Binding-site contacts:
Ligand atom C3 contacts residue ASN600 of chain 1.B at 3.8 Å.
Ligand atom C5 contacts residue ASN600 of chain 1.B at 3.7 Å.
Ligand atom O7 contacts residue ASN600 of chain 1.B at 3.1 Å (h-bond).
Ligand atom C4 contacts residue ASN600 of chain 1.B at 4.3 Å.
Ligand atom C7 contacts residue ASN600 of chain 1.B at 3.2 Å.
Ligand atom N2 contacts residue ASN600 of chain 1.B at 2.9 Å (h-bond).
Ligand atom C8 contacts residue ASN600 of chain 1.B at 4.3 Å.
Ligand atom O5 contacts residue ASN600 of chain 1.B at 2.4 Å (h-bond).
Ligand atom C2 contacts residue ASN600 of chain 1.B at 2.5 Å.
Ligand atom C1 contacts residue ASN600 of chain 1.B at 1.5 Å.

Sequence of chain 1.B:
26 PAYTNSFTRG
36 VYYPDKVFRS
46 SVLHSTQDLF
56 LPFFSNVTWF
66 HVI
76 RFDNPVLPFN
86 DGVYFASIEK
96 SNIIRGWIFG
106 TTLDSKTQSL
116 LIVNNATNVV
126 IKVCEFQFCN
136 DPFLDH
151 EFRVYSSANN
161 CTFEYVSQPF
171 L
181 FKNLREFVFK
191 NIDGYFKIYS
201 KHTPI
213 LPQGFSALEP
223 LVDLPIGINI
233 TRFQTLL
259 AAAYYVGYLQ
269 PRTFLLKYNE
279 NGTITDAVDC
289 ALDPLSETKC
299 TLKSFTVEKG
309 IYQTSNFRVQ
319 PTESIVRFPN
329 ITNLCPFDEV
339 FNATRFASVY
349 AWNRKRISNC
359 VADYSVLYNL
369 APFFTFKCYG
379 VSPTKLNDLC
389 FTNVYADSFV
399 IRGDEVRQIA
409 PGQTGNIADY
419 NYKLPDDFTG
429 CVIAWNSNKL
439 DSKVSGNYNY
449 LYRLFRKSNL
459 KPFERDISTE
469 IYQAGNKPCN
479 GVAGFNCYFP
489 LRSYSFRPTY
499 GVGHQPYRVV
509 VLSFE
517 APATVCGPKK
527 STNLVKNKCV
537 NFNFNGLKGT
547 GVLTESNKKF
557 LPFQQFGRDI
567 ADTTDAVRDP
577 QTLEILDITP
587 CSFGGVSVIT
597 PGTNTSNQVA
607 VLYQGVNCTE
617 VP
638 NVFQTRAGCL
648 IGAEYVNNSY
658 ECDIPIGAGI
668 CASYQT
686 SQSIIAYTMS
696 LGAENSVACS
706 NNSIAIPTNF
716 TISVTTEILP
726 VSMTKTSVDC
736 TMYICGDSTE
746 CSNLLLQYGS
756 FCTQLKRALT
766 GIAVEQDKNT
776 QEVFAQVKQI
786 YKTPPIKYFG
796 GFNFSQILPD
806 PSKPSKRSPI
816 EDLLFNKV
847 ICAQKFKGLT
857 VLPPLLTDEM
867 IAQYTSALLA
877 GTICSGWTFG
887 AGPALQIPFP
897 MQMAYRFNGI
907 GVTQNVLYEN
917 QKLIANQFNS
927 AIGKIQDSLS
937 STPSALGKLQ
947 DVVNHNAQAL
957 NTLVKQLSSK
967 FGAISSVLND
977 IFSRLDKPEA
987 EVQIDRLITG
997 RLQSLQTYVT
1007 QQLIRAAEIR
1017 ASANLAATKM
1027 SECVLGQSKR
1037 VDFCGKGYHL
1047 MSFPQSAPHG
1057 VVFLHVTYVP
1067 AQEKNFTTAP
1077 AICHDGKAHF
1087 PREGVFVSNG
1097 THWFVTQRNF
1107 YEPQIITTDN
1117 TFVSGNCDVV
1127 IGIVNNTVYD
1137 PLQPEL

A protein and the small-molecule ligand that binds it are described below.
Small molecule (SMILES): CC(=O)N[C@@H]1[C@@H](O)[C@H](O)[C@@H](CO)O[C@H]1O